Sequence of chain 1.C:
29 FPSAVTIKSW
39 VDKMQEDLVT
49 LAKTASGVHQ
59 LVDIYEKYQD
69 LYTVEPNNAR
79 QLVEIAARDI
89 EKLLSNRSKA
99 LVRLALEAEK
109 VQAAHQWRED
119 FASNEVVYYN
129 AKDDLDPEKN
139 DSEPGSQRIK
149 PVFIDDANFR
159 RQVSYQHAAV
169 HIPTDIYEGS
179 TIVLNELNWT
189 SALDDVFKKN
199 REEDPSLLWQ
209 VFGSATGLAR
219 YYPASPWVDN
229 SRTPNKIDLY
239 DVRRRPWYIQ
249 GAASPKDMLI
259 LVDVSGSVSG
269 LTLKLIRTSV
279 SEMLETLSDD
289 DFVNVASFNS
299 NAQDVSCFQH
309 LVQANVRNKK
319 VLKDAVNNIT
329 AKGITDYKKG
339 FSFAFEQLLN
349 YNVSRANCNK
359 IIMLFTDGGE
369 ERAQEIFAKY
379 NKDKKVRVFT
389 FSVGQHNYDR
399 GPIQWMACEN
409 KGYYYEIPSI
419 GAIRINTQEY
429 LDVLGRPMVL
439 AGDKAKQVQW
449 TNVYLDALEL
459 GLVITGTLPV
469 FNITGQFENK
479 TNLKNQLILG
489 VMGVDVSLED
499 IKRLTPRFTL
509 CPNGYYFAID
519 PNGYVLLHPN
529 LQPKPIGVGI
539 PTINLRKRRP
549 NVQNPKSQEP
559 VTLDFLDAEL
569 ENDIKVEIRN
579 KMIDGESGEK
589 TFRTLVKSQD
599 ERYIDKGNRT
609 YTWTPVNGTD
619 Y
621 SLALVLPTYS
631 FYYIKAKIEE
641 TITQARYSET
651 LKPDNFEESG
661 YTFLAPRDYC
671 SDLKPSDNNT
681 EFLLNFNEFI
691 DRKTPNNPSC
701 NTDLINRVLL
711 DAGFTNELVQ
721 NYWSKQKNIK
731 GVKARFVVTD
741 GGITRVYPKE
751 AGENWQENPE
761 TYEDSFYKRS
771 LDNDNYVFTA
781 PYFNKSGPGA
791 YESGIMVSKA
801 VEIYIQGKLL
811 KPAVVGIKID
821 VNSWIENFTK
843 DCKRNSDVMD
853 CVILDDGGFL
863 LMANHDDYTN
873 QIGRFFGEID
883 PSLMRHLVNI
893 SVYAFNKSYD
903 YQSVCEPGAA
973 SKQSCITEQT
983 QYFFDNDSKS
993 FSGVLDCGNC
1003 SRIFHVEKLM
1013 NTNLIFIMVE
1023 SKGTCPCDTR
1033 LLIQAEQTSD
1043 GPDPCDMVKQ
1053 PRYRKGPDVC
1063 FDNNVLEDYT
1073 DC

Binding-site contacts:
Ligand atom C8 contacts residue ASN122 of chain 1.C at 3.3 Å.
Ligand atom C1 contacts residue ARG116 of chain 1.C at 4.0 Å.
Ligand atom O5 contacts residue ASN186 of chain 1.C at 2.2 Å (h-bond).
Ligand atom C6 contacts residue ARG116 of chain 1.C at 3.1 Å.
Ligand atom C3 contacts residue ASN186 of chain 1.C at 3.8 Å.
Ligand atom C2 contacts residue ASN186 of chain 1.C at 2.5 Å.
Ligand atom N2 contacts residue ASN186 of chain 1.C at 3.1 Å (h-bond).
Ligand atom C5 contacts residue ARG116 of chain 1.C at 3.2 Å.
Ligand atom C6 contacts residue ASN122 of chain 1.C at 3.9 Å.
Ligand atom O5 contacts residue ARG116 of chain 1.C at 3.3 Å (salt-bridge).
Ligand atom C8 contacts residue TRP187 of chain 1.C at 3.6 Å (hydrophobic).
Ligand atom O6 contacts residue ASN186 of chain 1.C at 4.4 Å.
Ligand atom C5 contacts residue ASN186 of chain 1.C at 3.6 Å.
Ligand atom C8 contacts residue ASN186 of chain 1.C at 3.0 Å.
Ligand atom C1 contacts residue ASN186 of chain 1.C at 1.4 Å.
Ligand atom O6 contacts residue ASN122 of chain 1.C at 3.8 Å.
Ligand atom O6 contacts residue ARG116 of chain 1.C at 4.0 Å.
Ligand atom C7 contacts residue ASN186 of chain 1.C at 3.7 Å.
Ligand atom C8 contacts residue VAL109 of chain 1.C at 4.4 Å (hydrophobic).
Ligand atom C4 contacts residue ASN186 of chain 1.C at 4.1 Å.
Ligand atom O7 contacts residue ASN186 of chain 1.C at 4.4 Å.

A small-molecule ligand and the protein it binds are described below.
Small molecule (SMILES): CC(=O)N[C@H]1[C@H](O[C@H]2[C@H](O)[C@@H](NC(C)=O)CO[C@@H]2CO)O[C@H](CO)[C@@H](O[C@@H]2O[C@H](CO)[C@@H](O)[C@H](O)[C@@H]2O)[C@@H]1O